Binding-site contacts:
Ligand atom N1 contacts residue ALA186 of chain 1.B at 3.1 Å (h-bond).
Ligand atom N2 contacts residue ALA186 of chain 1.B at 3.8 Å.
Ligand atom C3B contacts residue HIS41 of chain 1.B at 3.4 Å.
Ligand atom C2B contacts residue HIS41 of chain 1.B at 3.7 Å.
Ligand atom C3 contacts residue TRP215 of chain 1.B at 3.6 Å (hydrophobic).
Ligand atom N3 contacts residue SER191 of chain 1.B at 2.8 Å (h-bond).
Ligand atom C7 contacts residue ALA186 of chain 1.B at 3.3 Å (hydrophobic).
Ligand atom O6' contacts residue HIS41 of chain 1.B at 2.6 Å (h-bond).
Ligand atom N2 contacts residue GLY226 of chain 1.B at 3.1 Å.
Ligand atom C5B contacts residue LEU25 of chain 1.B at 3.7 Å (hydrophobic).
Ligand atom N2 contacts residue TRP215 of chain 1.B at 3.5 Å (h-bond).
Ligand atom N1 contacts residue GLY218 of chain 1.B at 2.7 Å (h-bond).
Ligand atom N1 contacts residue CYS219 of chain 1.B at 3.5 Å.
Ligand atom C7 contacts residue GLY218 of chain 1.B at 3.7 Å.
Ligand atom C3 contacts residue VAL213 of chain 1.B at 3.8 Å (hydrophobic).
Ligand atom C1 contacts residue GLY216 of chain 1.B at 3.8 Å.
Ligand atom C4B contacts residue CYS42 of chain 1.B at 3.7 Å (hydrophobic).
Ligand atom C1' contacts residue GLN188 of chain 1.B at 3.8 Å.
Ligand atom C1 contacts residue ALA186 of chain 1.B at 3.8 Å (hydrophobic).
Ligand atom C7 contacts residue ASP185 of chain 1.B at 3.5 Å.
Ligand atom C4 contacts residue SER191 of chain 1.B at 3.5 Å.
Ligand atom C8 contacts residue GLN188 of chain 1.B at 3.7 Å.
Ligand atom C3' contacts residue GLN188 of chain 1.B at 3.6 Å.
Ligand atom C1 contacts residue TRP215 of chain 1.B at 3.8 Å (hydrophobic).
Ligand atom C2' contacts residue GLN188 of chain 1.B at 3.5 Å.
Ligand atom N1 contacts residue ASP185 of chain 1.B at 2.9 Å (salt-bridge).
Ligand atom C9 contacts residue GLN188 of chain 1.B at 3.6 Å.
Ligand atom C6' contacts residue SER191 of chain 1.B at 3.5 Å.
Ligand atom CL2 contacts residue VAL213 of chain 1.B at 3.4 Å.
Ligand atom O6' contacts residue SER191 of chain 1.B at 2.2 Å (h-bond).
Ligand atom C3 contacts residue SER191 of chain 1.B at 3.7 Å.
Ligand atom N2 contacts residue ASP185 of chain 1.B at 3.2 Å (salt-bridge).
Ligand atom C4B contacts residue HIS41 of chain 1.B at 3.5 Å.
Ligand atom CL2 contacts residue TRP215 of chain 1.B at 3.3 Å.
Ligand atom C8 contacts residue SER191 of chain 1.B at 3.8 Å.
Ligand atom C1B contacts residue HIS41 of chain 1.B at 3.7 Å.
Ligand atom C3 contacts residue SER214 of chain 1.B at 3.6 Å.
Ligand atom C5B contacts residue CYS26 of chain 1.B at 3.3 Å (hydrophobic).
Ligand atom C6' contacts residue HIS41 of chain 1.B at 3.6 Å.
Ligand atom C2 contacts residue TRP215 of chain 1.B at 3.6 Å (hydrophobic).

A protein and the small-molecule ligand that binds it are described below.
Small molecule (SMILES): NC(=[NH2+])c1cc2cc(-c3cccc(-c4ccccc4)c3O)[nH]c2cc1Cl

Sequence of chain 1.B:
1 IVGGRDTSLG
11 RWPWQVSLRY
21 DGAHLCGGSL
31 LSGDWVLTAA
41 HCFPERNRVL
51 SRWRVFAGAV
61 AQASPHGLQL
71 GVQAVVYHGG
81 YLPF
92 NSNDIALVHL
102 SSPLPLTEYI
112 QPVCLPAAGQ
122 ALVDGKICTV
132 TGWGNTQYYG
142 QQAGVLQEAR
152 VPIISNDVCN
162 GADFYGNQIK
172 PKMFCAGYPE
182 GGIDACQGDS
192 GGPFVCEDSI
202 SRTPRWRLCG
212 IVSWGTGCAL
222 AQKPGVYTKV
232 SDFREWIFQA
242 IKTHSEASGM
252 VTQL